Sequence of chain 1.A:
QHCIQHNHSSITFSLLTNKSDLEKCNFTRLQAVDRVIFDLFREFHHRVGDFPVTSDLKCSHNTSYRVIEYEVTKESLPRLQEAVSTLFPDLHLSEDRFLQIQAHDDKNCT

Binding-site contacts:
Ligand atom O7 contacts residue ASN52 of chain 1.A at 4.0 Å.
Ligand atom C5 contacts residue THR54 of chain 1.A at 3.7 Å.
Ligand atom C5 contacts residue ARG55 of chain 1.A at 4.4 Å.
Ligand atom C1 contacts residue ARG55 of chain 1.A at 4.4 Å.
Ligand atom O5 contacts residue ARG55 of chain 1.A at 3.5 Å.
Ligand atom C2 contacts residue ASN52 of chain 1.A at 2.5 Å.
Ligand atom C3 contacts residue ASN52 of chain 1.A at 3.8 Å.
Ligand atom O5 contacts residue THR54 of chain 1.A at 3.6 Å (h-bond).
Ligand atom C1 contacts residue ASN52 of chain 1.A at 1.4 Å.
Ligand atom C4 contacts residue ASN52 of chain 1.A at 4.2 Å.
Ligand atom C6 contacts residue ARG55 of chain 1.A at 4.0 Å.
Ligand atom C6 contacts residue THR54 of chain 1.A at 4.2 Å.
Ligand atom C1 contacts residue THR54 of chain 1.A at 3.9 Å.
Ligand atom C7 contacts residue ASN52 of chain 1.A at 3.7 Å.
Ligand atom O6 contacts residue ARG55 of chain 1.A at 3.5 Å.
Ligand atom C8 contacts residue TYR107 of chain 1.B at 3.6 Å (hydrophobic).
Ligand atom C5 contacts residue ASN52 of chain 1.A at 3.6 Å.
Ligand atom N2 contacts residue ASN52 of chain 1.A at 3.0 Å (h-bond).
Ligand atom O5 contacts residue ASN52 of chain 1.A at 2.3 Å (h-bond).
Ligand atom O6 contacts residue THR54 of chain 1.A at 3.4 Å (h-bond).

Sequence of chain 1.B:
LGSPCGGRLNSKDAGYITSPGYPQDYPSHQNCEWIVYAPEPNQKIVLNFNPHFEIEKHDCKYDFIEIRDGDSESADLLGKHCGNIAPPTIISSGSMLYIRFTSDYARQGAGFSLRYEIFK

The protein below binds the small molecule below.
Small molecule (SMILES): CC(=O)N[C@@H]1[C@@H](O)[C@H](O)[C@@H](CO)O[C@H]1O